Sequence of chain 20.A:
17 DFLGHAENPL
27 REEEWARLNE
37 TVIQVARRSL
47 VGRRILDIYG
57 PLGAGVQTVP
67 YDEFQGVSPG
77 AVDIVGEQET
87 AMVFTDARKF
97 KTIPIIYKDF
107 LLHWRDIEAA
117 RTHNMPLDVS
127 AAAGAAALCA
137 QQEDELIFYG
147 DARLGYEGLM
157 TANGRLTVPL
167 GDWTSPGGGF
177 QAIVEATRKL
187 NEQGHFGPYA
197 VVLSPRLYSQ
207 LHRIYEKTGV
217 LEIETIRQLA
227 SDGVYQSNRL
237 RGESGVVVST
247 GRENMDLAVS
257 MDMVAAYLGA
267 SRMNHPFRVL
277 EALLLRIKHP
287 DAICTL

A small-molecule ligand and the protein it binds are described below.
Small molecule (SMILES): CC(C)C[C@H](NC(=O)CN)C(=O)N[C@H](C(=O)N[C@H](C(=O)NCC(=O)N[C@@H](CO)C(=O)N[C@@H](CC(C)C)C(=O)N[C@@H](CCCN=C(N)N)C(=O)NCC=O)C(C)C)[C@@H](C)O

Binding-site contacts:
Ligand atom CB contacts residue ARG50 of chain 20.A at 3.7 Å.
Ligand atom CG2 contacts residue ALA42 of chain 20.A at 3.7 Å (hydrophobic).
Ligand atom OG1 contacts residue ASP258 of chain 20.A at 3.3 Å.
Ligand atom C contacts residue ASP258 of chain 20.A at 3.6 Å.
Ligand atom C contacts residue ASP258 of chain 20.A at 3.7 Å.
Ligand atom NH2 contacts residue ARG50 of chain 20.A at 3.3 Å (salt-bridge).
Ligand atom O contacts residue ILE39 of chain 20.A at 3.6 Å.
Ligand atom N contacts residue ARG49 of chain 20.A at 3.0 Å (salt-bridge).
Ligand atom CA contacts residue ARG49 of chain 20.A at 3.5 Å.
Ligand atom CG2 contacts residue MET259 of chain 20.A at 3.7 Å (hydrophobic).
Ligand atom CA contacts residue ARG50 of chain 20.A at 3.5 Å.
Ligand atom CD contacts residue ARG50 of chain 20.A at 3.6 Å.
Ligand atom OG1 contacts residue MET259 of chain 20.A at 2.8 Å (h-bond).
Ligand atom CB contacts residue ARG49 of chain 20.A at 3.5 Å.
Ligand atom NE contacts residue ASP53 of chain 20.A at 3.7 Å.
Ligand atom NH1 contacts residue ASP228 of chain 20.A at 2.7 Å (salt-bridge).
Ligand atom C contacts residue ILE39 of chain 20.A at 3.6 Å (hydrophobic).
Ligand atom C contacts residue ARG49 of chain 20.A at 3.4 Å.
Ligand atom CA contacts residue ASP258 of chain 20.A at 3.5 Å.
Ligand atom N contacts residue ASP258 of chain 20.A at 2.8 Å (salt-bridge).
Ligand atom O contacts residue ARG43 of chain 20.A at 3.1 Å (salt-bridge).
Ligand atom CB contacts residue MET259 of chain 20.A at 3.8 Å (hydrophobic).
Ligand atom N contacts residue ILE39 of chain 20.A at 3.7 Å.
Ligand atom O contacts residue ARG43 of chain 20.A at 3.0 Å (salt-bridge).
Ligand atom N contacts residue ARG49 of chain 20.A at 3.6 Å.
Ligand atom O contacts residue ARG49 of chain 20.A at 3.1 Å (salt-bridge).
Ligand atom NH1 contacts residue THR246 of chain 20.A at 3.0 Å (h-bond).
Ligand atom N contacts residue ARG49 of chain 20.A at 3.6 Å.
Ligand atom CA contacts residue ASP258 of chain 20.A at 3.7 Å.
Ligand atom CA contacts residue ASP258 of chain 20.A at 3.7 Å.
Ligand atom O contacts residue ARG50 of chain 20.A at 3.6 Å.
Ligand atom CB contacts residue ASP258 of chain 20.A at 3.7 Å.
Ligand atom N contacts residue ASP258 of chain 20.A at 2.9 Å (salt-bridge).
Ligand atom N contacts residue ASP258 of chain 20.A at 3.0 Å (salt-bridge).
Ligand atom CB contacts residue ASP258 of chain 20.A at 3.5 Å.
Ligand atom CD2 contacts residue ASP258 of chain 20.A at 3.5 Å.
Ligand atom CB contacts residue ILE39 of chain 20.A at 3.6 Å (hydrophobic).
Ligand atom CD contacts residue LEU52 of chain 20.A at 3.5 Å (hydrophobic).
Ligand atom CD2 contacts residue ARG43 of chain 20.A at 3.7 Å.
Ligand atom OG1 contacts residue ILE39 of chain 20.A at 3.5 Å.